Sequence of chain 2.A:
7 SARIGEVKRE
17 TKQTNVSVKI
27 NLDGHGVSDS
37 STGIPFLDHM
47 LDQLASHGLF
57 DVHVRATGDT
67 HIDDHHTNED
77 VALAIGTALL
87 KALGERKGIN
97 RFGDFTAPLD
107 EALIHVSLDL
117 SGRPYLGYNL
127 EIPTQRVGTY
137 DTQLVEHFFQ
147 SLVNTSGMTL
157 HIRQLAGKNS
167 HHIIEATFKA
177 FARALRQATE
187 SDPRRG

Sequence of chain 10.A:
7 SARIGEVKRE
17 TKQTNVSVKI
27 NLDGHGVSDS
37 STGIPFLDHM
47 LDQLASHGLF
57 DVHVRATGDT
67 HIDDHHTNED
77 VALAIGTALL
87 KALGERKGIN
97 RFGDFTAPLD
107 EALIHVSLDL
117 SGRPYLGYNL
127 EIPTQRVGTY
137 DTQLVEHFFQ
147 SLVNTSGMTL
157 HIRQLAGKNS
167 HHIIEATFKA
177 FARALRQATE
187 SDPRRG

This small molecule binds to this protein.
Small molecule (SMILES): O=P(O)(O)OC[C@@H](O)[C@@H](O)c1cnc[nH]1

Sequence of chain 14.A:
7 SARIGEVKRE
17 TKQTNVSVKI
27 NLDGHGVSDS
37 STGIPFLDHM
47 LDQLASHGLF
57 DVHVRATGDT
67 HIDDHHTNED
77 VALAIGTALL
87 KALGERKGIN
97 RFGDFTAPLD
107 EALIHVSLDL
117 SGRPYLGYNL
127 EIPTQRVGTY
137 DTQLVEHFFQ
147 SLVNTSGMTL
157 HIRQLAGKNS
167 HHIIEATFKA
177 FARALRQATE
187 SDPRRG

Binding-site contacts:
Ligand atom OP4 contacts residue IG21 of chain 14.D at 0.3 Å (h-bond).
Ligand atom N2 contacts residue HIS72 of chain 14.A at 3.2 Å (h-bond).
Ligand atom C3 contacts residue IG21 of chain 14.D at 0.3 Å.
Ligand atom C6 contacts residue MN1 of chain 14.B at 3.1 Å.
Ligand atom C6 contacts residue MN1 of chain 14.C at 3.5 Å.
Ligand atom N2 contacts residue GLU171 of chain 10.A at 3.2 Å (salt-bridge).
Ligand atom O3 contacts residue MN1 of chain 14.C at 2.4 Å.
Ligand atom C3 contacts residue EDO1 of chain 14.F at 3.4 Å.
Ligand atom N2 contacts residue MN1 of chain 14.C at 2.4 Å.
Ligand atom C2 contacts residue EDO1 of chain 14.F at 3.3 Å.
Ligand atom O3 contacts residue HIS72 of chain 14.A at 3.4 Å (h-bond).
Ligand atom O2 contacts residue GLN19 of chain 14.A at 3.0 Å (h-bond).
Ligand atom C3 contacts residue MN1 of chain 14.C at 3.1 Å.
Ligand atom C1 contacts residue IG21 of chain 14.D at 0.1 Å.
Ligand atom C4 contacts residue IG21 of chain 14.D at 0.5 Å.
Ligand atom N2 contacts residue IG21 of chain 14.D at 0.4 Å (h-bond).
Ligand atom N1 contacts residue MN1 of chain 14.B at 3.0 Å.
Ligand atom C1 contacts residue GLU171 of chain 10.A at 3.2 Å.
Ligand atom OP6 contacts residue ARG97 of chain 2.A at 2.9 Å (salt-bridge).
Ligand atom C4 contacts residue MN1 of chain 14.C at 3.1 Å.
Ligand atom C2 contacts residue IG21 of chain 14.D at 0.5 Å.
Ligand atom OP6 contacts residue LYS175 of chain 10.A at 2.9 Å (salt-bridge).
Ligand atom OP6 contacts residue HIS53 of chain 10.A at 3.3 Å (h-bond).
Ligand atom C3 contacts residue GLU171 of chain 10.A at 3.3 Å.
Ligand atom C5 contacts residue IG21 of chain 14.D at 1.0 Å.
Ligand atom OP4 contacts residue GLN49 of chain 10.A at 2.9 Å (h-bond).
Ligand atom O3 contacts residue GLU171 of chain 10.A at 2.6 Å (salt-bridge).
Ligand atom OP5 contacts residue ARG97 of chain 2.A at 2.8 Å (salt-bridge).
Ligand atom N1 contacts residue IG21 of chain 14.D at 0.6 Å.
Ligand atom C4 contacts residue GLU171 of chain 10.A at 3.5 Å.
Ligand atom C5 contacts residue EDO1 of chain 14.F at 3.5 Å.
Ligand atom OP4 contacts residue HIS53 of chain 10.A at 3.1 Å (h-bond).
Ligand atom OP1 contacts residue IG21 of chain 14.D at 0.2 Å (h-bond).
Ligand atom O3 contacts residue HIS45 of chain 10.A at 3.0 Å.
Ligand atom O3 contacts residue IG21 of chain 14.D at 0.2 Å (h-bond).
Ligand atom C6 contacts residue IG21 of chain 14.D at 0.8 Å.
Ligand atom OP5 contacts residue IG21 of chain 14.D at 0.1 Å (h-bond).
Ligand atom O2 contacts residue IG21 of chain 14.D at 1.9 Å.
Ligand atom OP6 contacts residue IG21 of chain 14.D at 0.1 Å (h-bond).
Ligand atom P contacts residue IG21 of chain 14.D at 0.1 Å.